The protein below binds the small molecule below.
Small molecule (SMILES): CC(=O)N[C@@H]1[C@@H](O)[C@H](O)[C@@H](CO)O[C@H]1O

Binding-site contacts:
Ligand atom O7 contacts residue ALA117 of chain 9.F at 4.5 Å.
Ligand atom O5 contacts residue ASN118 of chain 9.F at 1.8 Å (h-bond).
Ligand atom O6 contacts residue ALA117 of chain 9.F at 2.3 Å.
Ligand atom C1 contacts residue GLN168 of chain 9.F at 4.0 Å.
Ligand atom C2 contacts residue ALA117 of chain 9.F at 4.0 Å (hydrophobic).
Ligand atom N2 contacts residue PRO167 of chain 9.F at 4.0 Å.
Ligand atom C8 contacts residue PRO167 of chain 9.F at 3.7 Å (hydrophobic).
Ligand atom O5 contacts residue ALA117 of chain 9.F at 3.5 Å (h-bond).
Ligand atom C8 contacts residue ASP164 of chain 9.F at 4.5 Å.
Ligand atom O5 contacts residue GLN168 of chain 9.F at 4.0 Å.
Ligand atom O6 contacts residue ASN118 of chain 9.F at 4.0 Å.
Ligand atom N2 contacts residue ASN118 of chain 9.F at 3.6 Å.
Ligand atom C1 contacts residue ALA117 of chain 9.F at 3.9 Å (hydrophobic).
Ligand atom C7 contacts residue PRO167 of chain 9.F at 3.9 Å (hydrophobic).
Ligand atom C5 contacts residue GLN168 of chain 9.F at 4.5 Å.
Ligand atom C7 contacts residue ASN118 of chain 9.F at 3.9 Å.
Ligand atom C2 contacts residue ASN118 of chain 9.F at 2.7 Å.
Ligand atom C5 contacts residue ASN118 of chain 9.F at 3.2 Å.
Ligand atom C1 contacts residue ASN118 of chain 9.F at 1.6 Å.
Ligand atom C6 contacts residue ASN118 of chain 9.F at 4.0 Å.
Ligand atom C1 contacts residue PRO167 of chain 9.F at 4.4 Å (hydrophobic).
Ligand atom C6 contacts residue ALA117 of chain 9.F at 3.6 Å (hydrophobic).
Ligand atom C4 contacts residue ALA117 of chain 9.F at 4.2 Å (hydrophobic).
Ligand atom C5 contacts residue ALA117 of chain 9.F at 4.2 Å (hydrophobic).
Ligand atom O7 contacts residue ASN118 of chain 9.F at 3.5 Å (h-bond).
Ligand atom C4 contacts residue ASN118 of chain 9.F at 3.8 Å.
Ligand atom C3 contacts residue ASN118 of chain 9.F at 3.8 Å.

Sequence of chain 9.F:
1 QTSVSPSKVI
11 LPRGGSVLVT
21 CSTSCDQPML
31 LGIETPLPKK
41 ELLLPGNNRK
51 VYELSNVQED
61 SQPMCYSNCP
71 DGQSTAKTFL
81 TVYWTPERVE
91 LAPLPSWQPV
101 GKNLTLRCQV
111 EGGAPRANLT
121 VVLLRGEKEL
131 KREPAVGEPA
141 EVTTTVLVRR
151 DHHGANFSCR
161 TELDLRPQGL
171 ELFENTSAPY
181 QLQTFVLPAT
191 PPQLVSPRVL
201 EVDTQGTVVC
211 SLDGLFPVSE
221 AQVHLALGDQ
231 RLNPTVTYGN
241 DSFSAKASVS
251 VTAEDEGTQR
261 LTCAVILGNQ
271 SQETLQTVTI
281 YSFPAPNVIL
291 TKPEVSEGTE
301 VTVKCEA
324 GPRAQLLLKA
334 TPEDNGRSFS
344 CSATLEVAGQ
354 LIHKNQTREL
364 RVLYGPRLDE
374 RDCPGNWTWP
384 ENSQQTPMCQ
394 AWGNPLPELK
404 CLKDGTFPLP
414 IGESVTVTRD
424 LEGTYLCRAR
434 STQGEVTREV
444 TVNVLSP